Sequence of chain 1.C:
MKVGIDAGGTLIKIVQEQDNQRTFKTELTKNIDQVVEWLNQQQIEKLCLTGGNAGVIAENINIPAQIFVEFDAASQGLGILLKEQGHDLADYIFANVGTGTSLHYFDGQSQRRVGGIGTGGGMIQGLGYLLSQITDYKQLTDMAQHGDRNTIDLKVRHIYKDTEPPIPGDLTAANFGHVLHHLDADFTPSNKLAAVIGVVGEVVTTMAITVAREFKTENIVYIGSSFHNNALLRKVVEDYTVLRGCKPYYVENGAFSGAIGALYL

Binding-site contacts:
Ligand atom OAD contacts residue ILE117 of chain 1.C at 3.8 Å.
Ligand atom CAJ contacts residue TYR240 of chain 1.D at 3.8 Å (hydrophobic).
Ligand atom CAB contacts residue PHE71 of chain 1.C at 3.6 Å (hydrophobic).
Ligand atom OAE contacts residue THR101 of chain 1.C at 3.6 Å.
Ligand atom CAT contacts residue ARG113 of chain 1.C at 3.5 Å.
Ligand atom NAQ contacts residue THR172 of chain 1.D at 2.9 Å (h-bond).
Ligand atom CAJ contacts residue GLU202 of chain 1.D at 3.6 Å.
Ligand atom CAA contacts residue GLU202 of chain 1.D at 3.7 Å.
Ligand atom OAG contacts residue GLY100 of chain 1.C at 3.4 Å (h-bond).
Ligand atom OAG contacts residue ALA173 of chain 1.D at 4.0 Å.
Ligand atom CAN contacts residue ALA173 of chain 1.D at 3.6 Å (hydrophobic).
Ligand atom CAN contacts residue ARG113 of chain 1.C at 4.0 Å.
Ligand atom CAN contacts residue THR172 of chain 1.D at 3.9 Å.
Ligand atom CAL contacts residue THR172 of chain 1.D at 3.8 Å.
Ligand atom CAU contacts residue THR101 of chain 1.C at 4.0 Å.
Ligand atom CAO contacts residue ARG113 of chain 1.C at 3.6 Å.
Ligand atom CAO contacts residue THR172 of chain 1.D at 3.3 Å.
Ligand atom CAN contacts residue ILE117 of chain 1.C at 3.5 Å (hydrophobic).
Ligand atom NAR contacts residue ALA173 of chain 1.D at 3.3 Å (h-bond).
Ligand atom CAT contacts residue ILE117 of chain 1.C at 4.0 Å (hydrophobic).
Ligand atom CAC contacts residue VAL156 of chain 1.D at 3.8 Å (hydrophobic).
Ligand atom OAE contacts residue SER102 of chain 1.C at 3.4 Å.
Ligand atom CAU contacts residue ARG113 of chain 1.C at 4.0 Å.
Ligand atom CAT contacts residue THR172 of chain 1.D at 3.6 Å.
Ligand atom CAA contacts residue THR172 of chain 1.D at 3.8 Å.
Ligand atom NAR contacts residue GLY100 of chain 1.C at 4.1 Å.
Ligand atom CAP contacts residue GLU70 of chain 1.C at 3.7 Å.
Ligand atom NAR contacts residue THR101 of chain 1.C at 4.0 Å.
Ligand atom CAM contacts residue GLY116 of chain 1.C at 3.6 Å.
Ligand atom CAT contacts residue GLY116 of chain 1.C at 3.9 Å.
Ligand atom CAM contacts residue TYR240 of chain 1.D at 3.8 Å (hydrophobic).
Ligand atom CAO contacts residue ILE167 of chain 1.D at 4.0 Å (hydrophobic).
Ligand atom CAM contacts residue THR172 of chain 1.D at 4.0 Å.
Ligand atom OAD contacts residue GLY116 of chain 1.C at 3.3 Å.
Ligand atom CAA contacts residue TYR240 of chain 1.D at 3.9 Å (hydrophobic).
Ligand atom CAK contacts residue THR172 of chain 1.D at 3.7 Å.
Ligand atom OAE contacts residue ARG113 of chain 1.C at 2.9 Å (salt-bridge).
Ligand atom CAK contacts residue LEU171 of chain 1.D at 3.9 Å (hydrophobic).
Ligand atom OAD contacts residue ARG113 of chain 1.C at 2.8 Å (salt-bridge).
Ligand atom CAN contacts residue THR101 of chain 1.C at 3.7 Å.

Sequence of chain 1.D:
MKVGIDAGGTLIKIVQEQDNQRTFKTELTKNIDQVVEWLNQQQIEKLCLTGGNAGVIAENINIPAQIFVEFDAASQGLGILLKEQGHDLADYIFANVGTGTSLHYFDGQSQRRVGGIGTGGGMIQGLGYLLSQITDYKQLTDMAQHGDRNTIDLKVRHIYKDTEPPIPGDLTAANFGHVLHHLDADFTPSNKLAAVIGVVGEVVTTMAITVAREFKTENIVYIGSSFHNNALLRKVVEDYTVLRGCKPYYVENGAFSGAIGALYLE

The small molecule below binds the protein below.
Small molecule (SMILES): CCCCCNC(=O)CCNC(=O)[C@H](O)C(C)(C)C